Sequence of chain 1.A:
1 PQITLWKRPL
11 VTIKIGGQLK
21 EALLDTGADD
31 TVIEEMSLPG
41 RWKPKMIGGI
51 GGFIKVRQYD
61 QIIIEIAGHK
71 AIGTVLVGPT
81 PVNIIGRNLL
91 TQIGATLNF

Binding-site contacts:
Ligand atom C3 contacts residue ASP30 of chain 1.A at 3.5 Å.
Ligand atom C34 contacts residue VAL82 of chain 1.A at 3.7 Å (hydrophobic).
Ligand atom C6 contacts residue GLY48 of chain 1.A at 3.2 Å.
Ligand atom C43 contacts residue ASP30 of chain 1.B at 3.6 Å.
Ligand atom O39 contacts residue ASP30 of chain 1.A at 3.4 Å (salt-bridge).
Ligand atom O49 contacts residue GLY48 of chain 1.B at 3.2 Å (h-bond).
Ligand atom C45 contacts residue ASP29 of chain 1.B at 3.2 Å.
Ligand atom C32 contacts residue ASP25 of chain 1.A at 3.1 Å.
Ligand atom C47 contacts residue GLY48 of chain 1.B at 3.4 Å.
Ligand atom O10 contacts residue GLY49 of chain 1.A at 3.0 Å.
Ligand atom O18 contacts residue ASP25 of chain 1.A at 2.6 Å (salt-bridge).
Ligand atom C4 contacts residue ALA28 of chain 1.A at 3.5 Å (hydrophobic).
Ligand atom N46 contacts residue GLY48 of chain 1.B at 2.6 Å (h-bond).
Ligand atom O9 contacts residue ILE84 of chain 1.A at 3.6 Å.
Ligand atom C17 contacts residue ASP25 of chain 1.A at 3.3 Å.
Ligand atom C3 contacts residue ALA28 of chain 1.A at 3.6 Å (hydrophobic).
Ligand atom C12 contacts residue GLY27 of chain 1.A at 3.3 Å.
Ligand atom C14 contacts residue ILE84 of chain 1.B at 3.7 Å (hydrophobic).
Ligand atom C36 contacts residue ILE50 of chain 1.B at 3.5 Å (hydrophobic).
Ligand atom C45 contacts residue GLY48 of chain 1.B at 3.5 Å.
Ligand atom C36 contacts residue GLY49 of chain 1.B at 3.4 Å.
Ligand atom C27 contacts residue ASP29 of chain 1.B at 3.6 Å.
Ligand atom O18 contacts residue ASP25 of chain 1.B at 2.9 Å (salt-bridge).
Ligand atom C40 contacts residue ASP30 of chain 1.A at 3.2 Å.
Ligand atom C16 contacts residue ASP25 of chain 1.A at 3.3 Å.
Ligand atom O10 contacts residue GLY48 of chain 1.A at 3.6 Å.
Ligand atom C43 contacts residue ASP29 of chain 1.B at 3.5 Å.
Ligand atom O48 contacts residue ARG8 of chain 1.A at 3.3 Å (salt-bridge).
Ligand atom C13 contacts residue GLY27 of chain 1.A at 3.7 Å.
Ligand atom C17 contacts residue ASP25 of chain 1.B at 3.6 Å.
Ligand atom C27 contacts residue GLY48 of chain 1.B at 3.4 Å.
Ligand atom C16 contacts residue GLY27 of chain 1.A at 3.6 Å.
Ligand atom O10 contacts residue ILE50 of chain 1.B at 3.2 Å.
Ligand atom C15 contacts residue VAL82 of chain 1.B at 3.4 Å (hydrophobic).
Ligand atom C28 contacts residue GLY48 of chain 1.B at 3.2 Å.
Ligand atom S42 contacts residue ASP30 of chain 1.B at 3.4 Å (salt-bridge).
Ligand atom O18 contacts residue GLY27 of chain 1.B at 3.6 Å.
Ligand atom C53 contacts residue VAL82 of chain 1.A at 3.8 Å (hydrophobic).
Ligand atom O9 contacts residue ILE50 of chain 1.B at 3.3 Å.
Ligand atom N20 contacts residue GLY27 of chain 1.B at 3.4 Å (h-bond).

Sequence of chain 1.B:
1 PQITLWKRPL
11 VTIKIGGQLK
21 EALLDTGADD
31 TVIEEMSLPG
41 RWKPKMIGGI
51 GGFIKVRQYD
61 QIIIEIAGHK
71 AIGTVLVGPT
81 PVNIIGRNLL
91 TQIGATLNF

This small molecule binds to this protein.
Small molecule (SMILES): COc1ccc(S(=O)(=O)N(CC(C)C)C[C@@H](O)[C@H](Cc2ccccc2)NC(=O)c2ccc3c(c2)[C@@H](NC(=O)OC(C)(C)C)CCS3)cc1